Sequence of chain 1.A:
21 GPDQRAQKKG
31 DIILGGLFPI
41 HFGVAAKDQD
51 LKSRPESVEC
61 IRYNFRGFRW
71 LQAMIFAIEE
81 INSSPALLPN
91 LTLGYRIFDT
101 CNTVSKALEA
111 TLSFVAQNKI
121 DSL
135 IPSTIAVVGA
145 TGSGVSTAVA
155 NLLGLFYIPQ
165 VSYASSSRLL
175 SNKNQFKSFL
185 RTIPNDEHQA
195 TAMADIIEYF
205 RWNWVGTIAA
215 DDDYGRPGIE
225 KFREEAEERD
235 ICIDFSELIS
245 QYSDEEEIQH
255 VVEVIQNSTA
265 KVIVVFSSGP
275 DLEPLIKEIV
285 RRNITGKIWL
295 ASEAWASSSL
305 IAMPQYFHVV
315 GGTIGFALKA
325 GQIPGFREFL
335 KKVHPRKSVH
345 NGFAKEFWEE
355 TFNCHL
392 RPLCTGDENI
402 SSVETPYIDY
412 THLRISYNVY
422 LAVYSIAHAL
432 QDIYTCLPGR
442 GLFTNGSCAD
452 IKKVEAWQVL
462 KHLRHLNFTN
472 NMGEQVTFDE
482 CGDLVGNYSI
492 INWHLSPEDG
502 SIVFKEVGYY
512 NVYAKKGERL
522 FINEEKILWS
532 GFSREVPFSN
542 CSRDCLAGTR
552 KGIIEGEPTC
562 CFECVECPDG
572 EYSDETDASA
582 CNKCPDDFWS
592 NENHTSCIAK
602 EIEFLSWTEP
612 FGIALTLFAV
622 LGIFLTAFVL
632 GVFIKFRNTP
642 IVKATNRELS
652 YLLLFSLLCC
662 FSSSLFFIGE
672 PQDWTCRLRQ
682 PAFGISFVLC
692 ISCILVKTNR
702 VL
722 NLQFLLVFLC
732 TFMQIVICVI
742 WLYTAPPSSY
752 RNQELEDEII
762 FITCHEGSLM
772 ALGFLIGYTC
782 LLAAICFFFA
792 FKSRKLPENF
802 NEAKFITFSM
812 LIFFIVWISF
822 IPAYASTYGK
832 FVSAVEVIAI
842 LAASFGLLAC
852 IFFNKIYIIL

Binding-site contacts:
Ligand atom C12 contacts residue GLU837 of chain 1.A at 3.0 Å.
Ligand atom C08 contacts residue LEU776 of chain 1.A at 4.0 Å (hydrophobic).
Ligand atom C13 contacts residue GLU837 of chain 1.A at 3.8 Å.
Ligand atom C04 contacts residue ILE777 of chain 1.A at 4.1 Å (hydrophobic).
Ligand atom C04 contacts residue TRP818 of chain 1.A at 3.5 Å (hydrophobic).
Ligand atom C07 contacts residue LEU776 of chain 1.A at 3.6 Å (hydrophobic).
Ligand atom C03 contacts residue GLN681 of chain 1.A at 3.6 Å.
Ligand atom C10 contacts residue ILE777 of chain 1.A at 3.7 Å (hydrophobic).
Ligand atom C02 contacts residue GLU837 of chain 1.A at 3.8 Å.
Ligand atom C05 contacts residue ILE777 of chain 1.A at 4.0 Å (hydrophobic).
Ligand atom C06 contacts residue ILE777 of chain 1.A at 4.0 Å (hydrophobic).
Ligand atom C07 contacts residue PHE684 of chain 1.A at 4.0 Å (hydrophobic).
Ligand atom C01 contacts residue PHE668 of chain 1.A at 3.9 Å (hydrophobic).
Ligand atom C07 contacts residue GLY685 of chain 1.A at 3.9 Å.
Ligand atom C02 contacts residue TRP818 of chain 1.A at 3.5 Å (hydrophobic).
Ligand atom C08 contacts residue GLN681 of chain 1.A at 3.3 Å.
Ligand atom C02 contacts residue GLN681 of chain 1.A at 3.3 Å.
Ligand atom C01 contacts residue GLU837 of chain 1.A at 3.6 Å.
Ligand atom C03 contacts residue PHE684 of chain 1.A at 3.6 Å (hydrophobic).
Ligand atom C14 contacts residue GLU837 of chain 1.A at 4.0 Å.
Ligand atom C01 contacts residue TRP818 of chain 1.A at 4.1 Å (hydrophobic).
Ligand atom N11 contacts residue GLN681 of chain 1.A at 2.4 Å (h-bond).
Ligand atom C08 contacts residue PHE684 of chain 1.A at 3.7 Å (hydrophobic).
Ligand atom C01 contacts residue PHE684 of chain 1.A at 3.7 Å (hydrophobic).
Ligand atom C06 contacts residue PHE684 of chain 1.A at 4.1 Å (hydrophobic).
Ligand atom C06 contacts residue THR780 of chain 1.A at 3.4 Å.
Ligand atom N11 contacts residue GLU837 of chain 1.A at 3.4 Å (salt-bridge).
Ligand atom C01 contacts residue GLN681 of chain 1.A at 3.4 Å.
Ligand atom C04 contacts residue PHE684 of chain 1.A at 3.4 Å (hydrophobic).
Ligand atom C12 contacts residue GLN681 of chain 1.A at 3.6 Å.
Ligand atom O09 contacts residue PHE684 of chain 1.A at 3.9 Å.
Ligand atom C03 contacts residue TRP818 of chain 1.A at 3.9 Å (hydrophobic).
Ligand atom CL21 contacts residue LEU773 of chain 1.A at 4.0 Å.
Ligand atom C05 contacts residue PHE684 of chain 1.A at 3.5 Å (hydrophobic).
Ligand atom C10 contacts residue CYS781 of chain 1.A at 4.1 Å (hydrophobic).
Ligand atom C20 contacts residue LEU773 of chain 1.A at 4.0 Å (hydrophobic).
Ligand atom C12 contacts residue TRP818 of chain 1.A at 4.0 Å (hydrophobic).
Ligand atom C10 contacts residue TRP818 of chain 1.A at 3.9 Å (hydrophobic).
Ligand atom C13 contacts residue GLN681 of chain 1.A at 3.6 Å.
Ligand atom O09 contacts residue THR780 of chain 1.A at 3.6 Å.

A protein and the small-molecule ligand that binds it are described below.
Small molecule (SMILES): COc1cccc([C@@H](C)NCCCc2ccccc2Cl)c1